This small molecule binds to this protein.
Small molecule (SMILES): N[C@@H](CS)C(=O)O

Sequence of chain 1.A:
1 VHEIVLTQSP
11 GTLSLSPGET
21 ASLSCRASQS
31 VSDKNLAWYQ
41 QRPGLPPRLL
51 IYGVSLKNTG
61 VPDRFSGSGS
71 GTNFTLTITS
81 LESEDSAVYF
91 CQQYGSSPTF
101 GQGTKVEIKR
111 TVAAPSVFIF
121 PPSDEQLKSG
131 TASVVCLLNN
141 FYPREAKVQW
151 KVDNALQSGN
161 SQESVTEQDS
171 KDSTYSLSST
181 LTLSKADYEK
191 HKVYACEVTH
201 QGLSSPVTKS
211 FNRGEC

Sequence of chain 1.B:
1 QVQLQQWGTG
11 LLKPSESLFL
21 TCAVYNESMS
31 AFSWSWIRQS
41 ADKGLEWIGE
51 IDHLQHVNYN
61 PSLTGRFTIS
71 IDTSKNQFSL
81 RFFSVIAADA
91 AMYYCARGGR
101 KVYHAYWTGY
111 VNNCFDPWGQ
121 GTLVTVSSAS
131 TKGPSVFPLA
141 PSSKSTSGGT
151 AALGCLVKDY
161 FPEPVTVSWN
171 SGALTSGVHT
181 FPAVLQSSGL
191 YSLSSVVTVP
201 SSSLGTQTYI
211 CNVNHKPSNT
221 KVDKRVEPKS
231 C

Binding-site contacts:
Ligand atom C contacts residue ASP116 of chain 1.B at 4.2 Å.
Ligand atom SG contacts residue CYS114 of chain 1.B at 2.0 Å (h-bond).
Ligand atom SG contacts residue LEU49 of chain 1.A at 3.4 Å.
Ligand atom N contacts residue PHE32 of chain 1.B at 4.2 Å.
Ligand atom CB contacts residue GLY98 of chain 1.B at 4.2 Å.
Ligand atom CA contacts residue GLY98 of chain 1.B at 4.4 Å.
Ligand atom O contacts residue ASP116 of chain 1.B at 3.1 Å (salt-bridge).
Ligand atom O contacts residue ASN58 of chain 1.A at 4.0 Å.
Ligand atom CA contacts residue CYS114 of chain 1.B at 4.0 Å (hydrophobic).
Ligand atom O contacts residue ARG97 of chain 1.B at 3.8 Å.
Ligand atom OXT contacts residue LEU49 of chain 1.A at 4.5 Å.
Ligand atom SG contacts residue TYR52 of chain 1.A at 3.8 Å.
Ligand atom N contacts residue ASP116 of chain 1.B at 3.2 Å (salt-bridge).
Ligand atom N contacts residue GLY98 of chain 1.B at 3.5 Å (h-bond).
Ligand atom CB contacts residue ASN112 of chain 1.B at 3.8 Å.
Ligand atom CB contacts residue PHE115 of chain 1.B at 4.2 Å (hydrophobic).
Ligand atom CA contacts residue ARG97 of chain 1.B at 4.4 Å.
Ligand atom N contacts residue CYS114 of chain 1.B at 4.2 Å.
Ligand atom CA contacts residue ASP116 of chain 1.B at 3.7 Å.
Ligand atom O contacts residue LEU49 of chain 1.A at 3.9 Å.
Ligand atom CA contacts residue LEU49 of chain 1.A at 4.3 Å (hydrophobic).
Ligand atom C contacts residue LEU49 of chain 1.A at 4.0 Å (hydrophobic).
Ligand atom SG contacts residue ASN112 of chain 1.B at 4.4 Å.
Ligand atom SG contacts residue PHE115 of chain 1.B at 4.2 Å.
Ligand atom OXT contacts residue ARG100 of chain 1.B at 3.8 Å.
Ligand atom C contacts residue ARG97 of chain 1.B at 4.2 Å.
Ligand atom N contacts residue ARG97 of chain 1.B at 3.7 Å.
Ligand atom C contacts residue ARG100 of chain 1.B at 4.3 Å.
Ligand atom CB contacts residue CYS114 of chain 1.B at 3.1 Å (hydrophobic).